Sequence of chain 4.A:
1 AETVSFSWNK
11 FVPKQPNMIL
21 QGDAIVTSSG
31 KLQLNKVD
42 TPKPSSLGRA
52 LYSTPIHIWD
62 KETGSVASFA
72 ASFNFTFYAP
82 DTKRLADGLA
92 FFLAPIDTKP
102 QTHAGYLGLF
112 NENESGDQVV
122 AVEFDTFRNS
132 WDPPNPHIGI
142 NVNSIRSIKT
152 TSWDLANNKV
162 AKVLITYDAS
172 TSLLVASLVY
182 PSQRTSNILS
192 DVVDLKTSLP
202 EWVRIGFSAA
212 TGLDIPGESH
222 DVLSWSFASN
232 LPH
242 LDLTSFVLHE

The small molecule below binds the protein below.
Small molecule (SMILES): CC(=O)N[C@H]1[C@H](O[C@@H]2[C@@H](O[C@@H]3O[C@H](CO)[C@@H](O[C@@H]4O[C@H](CO)[C@H](O)[C@H](O)[C@H]4O)[C@H](O)[C@H]3NC(C)=O)[C@@H](O)[C@@H](CO)O[C@H]2O)O[C@H](CO)[C@@H](O[C@@H]2O[C@H](CO)[C@H](O)[C@H](O)[C@H]2O)[C@@H]1O

Binding-site contacts:
Ligand atom O6 contacts residue PRO135 of chain 3.A at 2.8 Å.
Ligand atom O4 contacts residue LEU214 of chain 4.A at 3.3 Å.
Ligand atom O3 contacts residue ALA105 of chain 4.A at 4.2 Å.
Ligand atom C6 contacts residue GLY213 of chain 4.A at 4.3 Å.
Ligand atom C3 contacts residue ASP215 of chain 4.A at 4.4 Å.
Ligand atom O3 contacts residue ASP88 of chain 4.A at 2.5 Å (salt-bridge).
Ligand atom C6 contacts residue LEU214 of chain 4.A at 3.8 Å (hydrophobic).
Ligand atom C4 contacts residue PHE128 of chain 4.A at 3.9 Å (hydrophobic).
Ligand atom C4 contacts residue ALA87 of chain 4.A at 4.2 Å (hydrophobic).
Ligand atom C5 contacts residue LEU214 of chain 4.A at 4.2 Å (hydrophobic).
Ligand atom C3 contacts residue PHE128 of chain 4.A at 3.4 Å (hydrophobic).
Ligand atom O4 contacts residue ALA105 of chain 4.A at 4.0 Å.
Ligand atom C6 contacts residue ASP215 of chain 4.A at 3.0 Å.
Ligand atom C4 contacts residue LEU214 of chain 4.A at 4.0 Å (hydrophobic).
Ligand atom C4 contacts residue LEU214 of chain 4.A at 4.3 Å (hydrophobic).
Ligand atom O4 contacts residue GLY213 of chain 4.A at 3.6 Å.
Ligand atom C4 contacts residue ASP88 of chain 4.A at 3.6 Å.
Ligand atom O4 contacts residue ALA87 of chain 4.A at 4.0 Å.
Ligand atom C8 contacts residue LEU214 of chain 4.A at 3.4 Å (hydrophobic).
Ligand atom O4 contacts residue ASP88 of chain 4.A at 2.7 Å (salt-bridge).
Ligand atom C6 contacts residue PRO135 of chain 3.A at 4.0 Å (hydrophobic).
Ligand atom C5 contacts residue ASP215 of chain 4.A at 3.8 Å.
Ligand atom C3 contacts residue ASP88 of chain 4.A at 3.6 Å.
Ligand atom C8 contacts residue ASP215 of chain 4.A at 4.3 Å.
Ligand atom O3 contacts residue ASN130 of chain 4.A at 2.9 Å (h-bond).
Ligand atom O2 contacts residue ASN130 of chain 4.A at 3.4 Å (h-bond).
Ligand atom O3 contacts residue ASP215 of chain 4.A at 3.4 Å (salt-bridge).
Ligand atom C2 contacts residue ASN130 of chain 4.A at 4.1 Å.
Ligand atom O5 contacts residue ASP215 of chain 4.A at 3.4 Å (salt-bridge).
Ligand atom O3 contacts residue GLY106 of chain 4.A at 3.3 Å (h-bond).
Ligand atom C3 contacts residue ASN130 of chain 4.A at 3.5 Å.
Ligand atom C1 contacts residue LEU214 of chain 4.A at 4.0 Å (hydrophobic).
Ligand atom O3 contacts residue PHE128 of chain 4.A at 3.6 Å.
Ligand atom O6 contacts residue ASP215 of chain 4.A at 2.6 Å (salt-bridge).
Ligand atom O6 contacts residue ILE216 of chain 4.A at 3.6 Å.
Ligand atom C5 contacts residue PHE128 of chain 4.A at 3.9 Å (hydrophobic).
Ligand atom C6 contacts residue ILE216 of chain 4.A at 3.7 Å (hydrophobic).
Ligand atom O4 contacts residue LEU214 of chain 4.A at 2.8 Å (h-bond).
Ligand atom O5 contacts residue LEU214 of chain 4.A at 3.5 Å.
Ligand atom C2 contacts residue LEU214 of chain 4.A at 4.0 Å (hydrophobic).

Sequence of chain 3.A:
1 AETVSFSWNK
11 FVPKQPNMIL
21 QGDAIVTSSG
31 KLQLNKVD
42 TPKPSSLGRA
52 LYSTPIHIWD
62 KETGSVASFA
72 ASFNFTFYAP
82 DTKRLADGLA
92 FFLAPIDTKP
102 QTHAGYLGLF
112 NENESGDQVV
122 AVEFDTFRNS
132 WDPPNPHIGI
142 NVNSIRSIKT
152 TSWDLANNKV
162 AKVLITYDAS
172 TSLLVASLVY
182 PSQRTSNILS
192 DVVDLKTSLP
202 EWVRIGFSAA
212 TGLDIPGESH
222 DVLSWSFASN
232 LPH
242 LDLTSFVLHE